Sequence of chain 1.A:
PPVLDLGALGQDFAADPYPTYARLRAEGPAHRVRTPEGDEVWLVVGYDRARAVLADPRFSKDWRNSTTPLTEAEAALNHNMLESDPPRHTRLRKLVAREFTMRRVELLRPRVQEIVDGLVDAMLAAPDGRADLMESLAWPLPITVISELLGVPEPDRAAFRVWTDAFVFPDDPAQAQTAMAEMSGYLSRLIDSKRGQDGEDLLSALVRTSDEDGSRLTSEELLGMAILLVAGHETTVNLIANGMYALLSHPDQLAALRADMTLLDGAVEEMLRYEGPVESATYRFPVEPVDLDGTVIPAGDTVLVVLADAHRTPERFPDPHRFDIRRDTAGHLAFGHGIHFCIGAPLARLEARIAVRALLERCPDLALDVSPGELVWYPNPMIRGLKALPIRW

Binding-site contacts:
Ligand atom C13 contacts residue PHE178 of chain 1.A at 4.0 Å (hydrophobic).
Ligand atom C8 contacts residue 4AF238 of chain 1.A at 3.5 Å.
Ligand atom C1 contacts residue HEM1 of chain 1.C at 3.6 Å.
Ligand atom C7 contacts residue 4AF238 of chain 1.A at 3.9 Å.
Ligand atom C6 contacts residue ILE239 of chain 1.A at 3.2 Å (hydrophobic).
Ligand atom C13 contacts residue MET191 of chain 1.A at 3.5 Å (hydrophobic).
Ligand atom O2 contacts residue ALA243 of chain 1.A at 3.7 Å.
Ligand atom C14 contacts residue GLU85 of chain 1.A at 3.6 Å.
Ligand atom O6 contacts residue 4AF238 of chain 1.A at 4.0 Å.
Ligand atom C25 contacts residue ILE395 of chain 1.A at 3.6 Å (hydrophobic).
Ligand atom C10 contacts residue 4AF238 of chain 1.A at 3.5 Å.
Ligand atom C1 contacts residue LEU93 of chain 1.A at 3.8 Å (hydrophobic).
Ligand atom C17 contacts residue GLU85 of chain 1.A at 3.6 Å.
Ligand atom C2 contacts residue THR247 of chain 1.A at 4.0 Å.
Ligand atom O2 contacts residue VAL242 of chain 1.A at 3.6 Å.
Ligand atom C26 contacts residue ILE395 of chain 1.A at 3.5 Å (hydrophobic).
Ligand atom O7 contacts residue GLU246 of chain 1.A at 3.9 Å.
Ligand atom O7 contacts residue ILE395 of chain 1.A at 4.0 Å.
Ligand atom C20 contacts residue PHE178 of chain 1.A at 3.8 Å (hydrophobic).
Ligand atom C6 contacts residue ALA243 of chain 1.A at 3.9 Å (hydrophobic).
Ligand atom C24 contacts residue ILE395 of chain 1.A at 3.8 Å (hydrophobic).
Ligand atom C3 contacts residue THR247 of chain 1.A at 3.9 Å.
Ligand atom O1 contacts residue THR294 of chain 1.A at 3.8 Å.
Ligand atom C28 contacts residue THR294 of chain 1.A at 3.9 Å.
Ligand atom C16 contacts residue TYR295 of chain 1.A at 3.4 Å (hydrophobic).
Ligand atom C23 contacts residue ILE395 of chain 1.A at 4.0 Å (hydrophobic).
Ligand atom O3 contacts residue VAL242 of chain 1.A at 3.1 Å.
Ligand atom C20 contacts residue VAL242 of chain 1.A at 3.9 Å (hydrophobic).
Ligand atom C27 contacts residue THR247 of chain 1.A at 3.8 Å.
Ligand atom C23 contacts residue ASN392 of chain 1.A at 3.3 Å.
Ligand atom C20 contacts residue 4AF238 of chain 1.A at 3.6 Å.
Ligand atom C6 contacts residue LEU93 of chain 1.A at 4.0 Å (hydrophobic).
Ligand atom C2 contacts residue VAL290 of chain 1.A at 3.9 Å (hydrophobic).
Ligand atom O5 contacts residue 4AF238 of chain 1.A at 3.7 Å.
Ligand atom C9 contacts residue THR294 of chain 1.A at 3.7 Å.
Ligand atom C17 contacts residue TRP74 of chain 1.A at 3.6 Å (hydrophobic).
Ligand atom N1 contacts residue GLU85 of chain 1.A at 3.4 Å (salt-bridge).
Ligand atom C27 contacts residue ILE395 of chain 1.A at 3.8 Å (hydrophobic).
Ligand atom O3 contacts residue 4AF238 of chain 1.A at 3.5 Å (h-bond).
Ligand atom C23 contacts residue PHE178 of chain 1.A at 4.0 Å (hydrophobic).

A protein and the small-molecule ligand that binds it are described below.
Small molecule (SMILES): CC[C@H]1OC(=O)[C@H](C)C(=O)[C@@H](C)[C@@H](O[C@H]2O[C@@H](C)C[C@@H](N(C)C)[C@H]2O)[C@@H](C)C[C@@H](C)C(=O)/C=C/[C@H]1C